Binding-site contacts:
Ligand atom CA contacts residue ILE55 of chain 1.L at 3.4 Å (hydrophobic).
Ligand atom CZ contacts residue GLY45 of chain 1.I at 3.7 Å.
Ligand atom CB contacts residue PYR1 of chain 1.L at 3.0 Å.
Ligand atom CD contacts residue PHE35 of chain 1.I at 3.9 Å (hydrophobic).
Ligand atom CZ contacts residue LEU39 of chain 1.I at 3.4 Å (hydrophobic).
Ligand atom CG contacts residue ASP36 of chain 1.I at 3.7 Å.
Ligand atom CD contacts residue LEU39 of chain 1.I at 4.1 Å (hydrophobic).
Ligand atom N contacts residue PYR1 of chain 1.L at 2.7 Å (h-bond).
Ligand atom NH1 contacts residue ILE2 of chain 1.L at 4.2 Å.
Ligand atom NH2 contacts residue VAL47 of chain 1.I at 2.9 Å (h-bond).
Ligand atom CB contacts residue LEU32 of chain 1.I at 4.3 Å (hydrophobic).
Ligand atom NE contacts residue ASP36 of chain 1.I at 4.2 Å.
Ligand atom CB contacts residue ILE55 of chain 1.L at 3.2 Å (hydrophobic).
Ligand atom CG contacts residue MET56 of chain 1.L at 3.6 Å (hydrophobic).
Ligand atom NH2 contacts residue GLY45 of chain 1.I at 3.8 Å.
Ligand atom NE contacts residue LEU39 of chain 1.I at 3.6 Å.
Ligand atom NH1 contacts residue LEU39 of chain 1.I at 3.8 Å.
Ligand atom CA contacts residue LEU32 of chain 1.I at 3.4 Å (hydrophobic).
Ligand atom NH2 contacts residue SER53 of chain 1.K at 3.3 Å (h-bond).
Ligand atom CG contacts residue LEU32 of chain 1.I at 4.1 Å (hydrophobic).
Ligand atom NH2 contacts residue LEU39 of chain 1.I at 3.7 Å.
Ligand atom CB contacts residue SER53 of chain 1.K at 4.1 Å.
Ligand atom N contacts residue ILE55 of chain 1.L at 3.1 Å (h-bond).
Ligand atom CD contacts residue SER53 of chain 1.K at 3.5 Å.
Ligand atom CA contacts residue GLN57 of chain 1.L at 3.9 Å.
Ligand atom CA contacts residue PYR1 of chain 1.L at 3.4 Å.
Ligand atom CA contacts residue SER53 of chain 1.K at 4.4 Å.
Ligand atom NH1 contacts residue ASP36 of chain 1.I at 2.9 Å (salt-bridge).
Ligand atom CZ contacts residue ASP36 of chain 1.I at 3.9 Å.
Ligand atom N contacts residue GLN57 of chain 1.L at 2.9 Å (h-bond).
Ligand atom CG contacts residue LEU54 of chain 1.L at 4.3 Å (hydrophobic).
Ligand atom CG contacts residue ILE55 of chain 1.L at 4.3 Å (hydrophobic).
Ligand atom CD contacts residue ASP36 of chain 1.I at 3.6 Å.
Ligand atom CZ contacts residue VAL47 of chain 1.I at 4.2 Å (hydrophobic).
Ligand atom NH2 contacts residue ILE2 of chain 1.L at 3.9 Å.
Ligand atom CB contacts residue MET56 of chain 1.L at 4.2 Å (hydrophobic).
Ligand atom NE contacts residue SER53 of chain 1.K at 2.7 Å (h-bond).
Ligand atom CZ contacts residue SER53 of chain 1.K at 3.5 Å.
Ligand atom NH1 contacts residue ARG82 of chain 1.L at 3.8 Å.
Ligand atom NH1 contacts residue GLY45 of chain 1.I at 2.8 Å (h-bond).

Sequence of chain 1.I:
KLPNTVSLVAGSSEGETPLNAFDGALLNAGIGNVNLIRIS

Sequence of chain 1.L:
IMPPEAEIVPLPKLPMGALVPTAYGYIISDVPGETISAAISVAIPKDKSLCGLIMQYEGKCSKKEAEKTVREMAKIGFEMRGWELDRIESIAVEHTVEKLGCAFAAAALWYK

The small molecule below binds the protein below.
Small molecule (SMILES): N=C(N)NCCCCN

Sequence of chain 1.K:
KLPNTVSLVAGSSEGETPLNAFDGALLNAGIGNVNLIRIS